Binding-site contacts:
Ligand atom C4 contacts residue ASN118 of chain 1.G at 4.2 Å.
Ligand atom C5 contacts residue TYR135 of chain 1.G at 3.8 Å (hydrophobic).
Ligand atom C3 contacts residue ASN118 of chain 1.G at 3.7 Å.
Ligand atom C1 contacts residue GLU19 of chain 1.I at 4.3 Å.
Ligand atom C8 contacts residue VAL104 of chain 1.G at 3.8 Å (hydrophobic).
Ligand atom O7 contacts residue ASN118 of chain 1.G at 4.4 Å.
Ligand atom N2 contacts residue ASN118 of chain 1.G at 2.8 Å (h-bond).
Ligand atom C1 contacts residue TYR135 of chain 1.G at 3.6 Å (hydrophobic).
Ligand atom C7 contacts residue VAL104 of chain 1.G at 4.2 Å (hydrophobic).
Ligand atom O6 contacts residue TYR135 of chain 1.G at 4.1 Å.
Ligand atom C8 contacts residue LEU137 of chain 1.G at 4.0 Å (hydrophobic).
Ligand atom N2 contacts residue TYR135 of chain 1.G at 3.9 Å.
Ligand atom O7 contacts residue THR105 of chain 1.G at 3.7 Å.
Ligand atom C2 contacts residue TYR135 of chain 1.G at 4.1 Å (hydrophobic).
Ligand atom C3 contacts residue TYR135 of chain 1.G at 3.7 Å (hydrophobic).
Ligand atom C4 contacts residue GLU19 of chain 1.I at 4.4 Å.
Ligand atom O6 contacts residue SER120 of chain 1.G at 4.0 Å.
Ligand atom O5 contacts residue GLU19 of chain 1.I at 4.2 Å.
Ligand atom O2 contacts residue GLU19 of chain 1.I at 2.8 Å (salt-bridge).
Ligand atom C2 contacts residue ASN118 of chain 1.G at 2.4 Å.
Ligand atom N2 contacts residue LEU137 of chain 1.G at 4.3 Å.
Ligand atom C7 contacts residue ASP290 of chain 1.G at 4.0 Å.
Ligand atom C5 contacts residue ASN118 of chain 1.G at 3.6 Å.
Ligand atom O7 contacts residue TYR135 of chain 1.G at 4.3 Å.
Ligand atom O5 contacts residue TYR135 of chain 1.G at 4.2 Å.
Ligand atom C1 contacts residue ASN118 of chain 1.G at 1.4 Å.
Ligand atom C4 contacts residue TYR135 of chain 1.G at 4.4 Å (hydrophobic).
Ligand atom O5 contacts residue ASN118 of chain 1.G at 2.3 Å (h-bond).
Ligand atom C8 contacts residue ASP290 of chain 1.G at 3.4 Å.
Ligand atom O7 contacts residue ASP290 of chain 1.G at 4.3 Å.
Ligand atom C2 contacts residue GLU19 of chain 1.I at 4.0 Å.
Ligand atom C7 contacts residue ASN118 of chain 1.G at 3.9 Å.

A protein and the small-molecule ligand that binds it are described below.
Small molecule (SMILES): CC(=O)N[C@H]1[C@H](O[C@H]2[C@H](O)[C@@H](NC(C)=O)CO[C@@H]2CO)O[C@H](CO)[C@@H](O[C@@H]2O[C@H](CO[C@H]3O[C@H](CO)[C@@H](O)[C@H](O)[C@@H]3O)[C@@H](O)[C@H](O[C@H]3O[C@H](CO)[C@@H](O)[C@H](O)[C@@H]3O)[C@@H]2O)[C@@H]1O

Sequence of chain 1.G:
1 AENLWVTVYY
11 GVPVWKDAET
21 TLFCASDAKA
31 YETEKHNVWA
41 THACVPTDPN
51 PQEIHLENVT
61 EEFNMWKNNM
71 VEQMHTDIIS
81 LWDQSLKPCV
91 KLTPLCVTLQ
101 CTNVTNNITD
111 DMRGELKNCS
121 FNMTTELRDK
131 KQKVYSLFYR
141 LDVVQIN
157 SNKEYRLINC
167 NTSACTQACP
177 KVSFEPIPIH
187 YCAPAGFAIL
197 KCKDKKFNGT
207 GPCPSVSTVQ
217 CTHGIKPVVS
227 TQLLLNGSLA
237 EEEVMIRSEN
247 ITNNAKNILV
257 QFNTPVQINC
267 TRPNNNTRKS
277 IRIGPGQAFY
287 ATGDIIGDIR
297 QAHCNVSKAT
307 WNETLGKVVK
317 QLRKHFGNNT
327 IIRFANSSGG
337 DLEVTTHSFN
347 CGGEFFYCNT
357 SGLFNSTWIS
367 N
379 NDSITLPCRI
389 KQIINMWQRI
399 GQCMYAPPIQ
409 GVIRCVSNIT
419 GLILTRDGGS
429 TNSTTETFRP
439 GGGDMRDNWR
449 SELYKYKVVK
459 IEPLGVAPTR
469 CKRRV

Sequence of chain 1.I:
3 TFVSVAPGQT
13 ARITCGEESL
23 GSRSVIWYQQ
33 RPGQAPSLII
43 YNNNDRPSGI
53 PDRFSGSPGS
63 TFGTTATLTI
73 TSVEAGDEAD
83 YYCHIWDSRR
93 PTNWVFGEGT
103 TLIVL